Sequence of chain 1.A:
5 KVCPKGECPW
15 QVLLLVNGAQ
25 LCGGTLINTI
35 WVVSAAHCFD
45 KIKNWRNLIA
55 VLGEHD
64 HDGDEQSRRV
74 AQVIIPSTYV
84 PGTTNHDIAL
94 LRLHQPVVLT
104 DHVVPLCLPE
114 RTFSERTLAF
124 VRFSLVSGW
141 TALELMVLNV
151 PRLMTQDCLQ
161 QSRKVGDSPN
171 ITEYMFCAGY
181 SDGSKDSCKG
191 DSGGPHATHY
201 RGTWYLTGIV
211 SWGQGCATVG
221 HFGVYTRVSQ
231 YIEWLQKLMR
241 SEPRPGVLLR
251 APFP

The small molecule below binds the protein below.
Small molecule (SMILES): CC(C)C[C@H](NC(=O)[C@@H](NC(=O)[C@H](CCC(=O)O)NC(=O)[C@H](CC1=CN=C2C=CC=CC12)NC(=O)[C@H](CCC(=O)O)NC(=O)[C@@H](N)CCC(=O)O)C(C)C)C(=O)N[C@H]1CSSC[C@@H](C(=O)N[C@@H](CCC(=O)O)C(=O)N[C@@H](CCCN=C(N)N)C(=O)O)NC(=O)[C@H]([C@@H](C)O)NC(=O)[C@H](CCC(=O)O)NC(=O)[C@H](CC2=CN=C3C=CC=CC23)NC(=O)[C@H]([C@@H](C)O)NC(=O)[C@H](CC2=CN=C3CC=CC=C23)NC1=O

Binding-site contacts:
Ligand atom OE2 contacts residue LYS237 of chain 1.A at 3.3 Å (salt-bridge).
Ligand atom O contacts residue TRP49 of chain 1.A at 3.1 Å (h-bond).
Ligand atom N contacts residue ARG250 of chain 1.A at 2.9 Å (salt-bridge).
Ligand atom CD contacts residue ASP44 of chain 1.A at 3.2 Å.
Ligand atom CD1 contacts residue ARG244 of chain 1.A at 3.5 Å.
Ligand atom CH2 contacts residue LEU238 of chain 1.A at 3.5 Å (hydrophobic).
Ligand atom OE1 contacts residue LYS237 of chain 1.A at 3.0 Å (salt-bridge).
Ligand atom O contacts residue PRO252 of chain 1.A at 3.4 Å.
Ligand atom CZ3 contacts residue ILE77 of chain 1.A at 3.5 Å (hydrophobic).
Ligand atom CZ2 contacts residue VAL247 of chain 1.A at 3.5 Å (hydrophobic).
Ligand atom N contacts residue ARG244 of chain 1.A at 3.5 Å (salt-bridge).
Ligand atom NE contacts residue PHE43 of chain 1.A at 2.9 Å (h-bond).
Ligand atom CH2 contacts residue VAL247 of chain 1.A at 3.5 Å (hydrophobic).
Ligand atom N contacts residue LEU248 of chain 1.A at 3.3 Å (h-bond).
Ligand atom O contacts residue VAL247 of chain 1.A at 2.9 Å (h-bond).
Ligand atom C contacts residue ARG250 of chain 1.A at 3.5 Å.
Ligand atom O contacts residue VAL247 of chain 1.A at 3.5 Å.
Ligand atom O contacts residue GLY246 of chain 1.A at 3.5 Å.
Ligand atom CA contacts residue ILE46 of chain 1.A at 3.4 Å (hydrophobic).
Ligand atom OE2 contacts residue ARG250 of chain 1.A at 2.7 Å (salt-bridge).
Ligand atom O contacts residue ARG250 of chain 1.A at 2.9 Å (salt-bridge).
Ligand atom CA contacts residue LEU248 of chain 1.A at 3.5 Å (hydrophobic).
Ligand atom O contacts residue LEU248 of chain 1.A at 3.5 Å (h-bond).
Ligand atom CB contacts residue LEU248 of chain 1.A at 3.5 Å (hydrophobic).
Ligand atom O contacts residue LEU249 of chain 1.A at 3.3 Å.
Ligand atom CB contacts residue ARG250 of chain 1.A at 3.3 Å.
Ligand atom C contacts residue TRP49 of chain 1.A at 3.5 Å (hydrophobic).
Ligand atom CD contacts residue LYS237 of chain 1.A at 3.5 Å.
Ligand atom CZ2 contacts residue LEU238 of chain 1.A at 3.3 Å (hydrophobic).
Ligand atom CG contacts residue ARG244 of chain 1.A at 3.5 Å.
Ligand atom CD contacts residue PHE43 of chain 1.A at 3.2 Å (hydrophobic).
Ligand atom N contacts residue LEU248 of chain 1.A at 2.8 Å (h-bond).
Ligand atom NH2 contacts residue ILE78 of chain 1.A at 3.4 Å.
Ligand atom OXT contacts residue ILE46 of chain 1.A at 3.0 Å (h-bond).
Ligand atom N contacts residue ILE46 of chain 1.A at 3.0 Å (h-bond).
Ligand atom CA contacts residue TRP49 of chain 1.A at 3.5 Å (hydrophobic).
Ligand atom O contacts residue ARG244 of chain 1.A at 2.8 Å (salt-bridge).
Ligand atom NE1 contacts residue ARG244 of chain 1.A at 3.2 Å (salt-bridge).
Ligand atom NE1 contacts residue VAL73 of chain 1.A at 3.0 Å (h-bond).
Ligand atom CA contacts residue ARG250 of chain 1.A at 3.2 Å.